Sequence of chain 3.A:
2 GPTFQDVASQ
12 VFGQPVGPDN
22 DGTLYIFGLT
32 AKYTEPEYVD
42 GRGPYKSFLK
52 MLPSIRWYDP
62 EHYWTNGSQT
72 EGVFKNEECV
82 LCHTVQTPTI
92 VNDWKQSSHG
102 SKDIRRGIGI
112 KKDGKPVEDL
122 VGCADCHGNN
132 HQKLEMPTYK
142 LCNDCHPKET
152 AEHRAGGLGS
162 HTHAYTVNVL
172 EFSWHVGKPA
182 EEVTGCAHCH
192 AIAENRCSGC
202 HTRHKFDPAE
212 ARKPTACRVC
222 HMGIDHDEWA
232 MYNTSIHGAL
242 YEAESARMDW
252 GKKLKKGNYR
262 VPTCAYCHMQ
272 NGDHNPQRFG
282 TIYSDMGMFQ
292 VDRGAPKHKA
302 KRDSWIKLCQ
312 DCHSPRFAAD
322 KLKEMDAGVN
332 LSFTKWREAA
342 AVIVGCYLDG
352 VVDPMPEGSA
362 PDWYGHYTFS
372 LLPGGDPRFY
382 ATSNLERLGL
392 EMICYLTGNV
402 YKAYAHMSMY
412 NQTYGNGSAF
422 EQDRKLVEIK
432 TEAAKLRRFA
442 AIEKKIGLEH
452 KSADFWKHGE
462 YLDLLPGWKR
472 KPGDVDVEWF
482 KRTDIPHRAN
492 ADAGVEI

Binding-site contacts:
Ligand atom CAN contacts residue PRO378 of chain 3.A at 4.5 Å (hydrophobic).
Ligand atom CAI contacts residue TRP337 of chain 3.A at 4.4 Å (hydrophobic).
Ligand atom CAN contacts residue LEU373 of chain 3.A at 4.2 Å (hydrophobic).
Ligand atom OAA contacts residue LEU373 of chain 3.A at 4.4 Å.
Ligand atom CAJ contacts residue LEU372 of chain 3.A at 4.3 Å (hydrophobic).
Ligand atom CAQ contacts residue SER371 of chain 3.A at 4.4 Å.
Ligand atom CAN contacts residue GLY375 of chain 3.A at 4.2 Å.
Ligand atom CAO contacts residue PRO378 of chain 3.A at 4.2 Å (hydrophobic).
Ligand atom CAL contacts residue PRO374 of chain 3.A at 4.2 Å (hydrophobic).
Ligand atom CAT contacts residue GLY376 of chain 3.A at 4.5 Å.
Ligand atom CAQ contacts residue PHE28 of chain 2.A at 4.0 Å (hydrophobic).
Ligand atom OAA contacts residue PRO374 of chain 3.A at 3.4 Å.
Ligand atom CAP contacts residue PRO374 of chain 3.A at 4.0 Å (hydrophobic).
Ligand atom CAQ contacts residue LEU373 of chain 3.A at 4.0 Å (hydrophobic).
Ligand atom CAL contacts residue LEU373 of chain 3.A at 4.0 Å (hydrophobic).
Ligand atom CAL contacts residue PHE13 of chain 2.A at 4.3 Å (hydrophobic).
Ligand atom CAI contacts residue LEU30 of chain 2.A at 4.4 Å (hydrophobic).
Ligand atom CAT contacts residue PRO374 of chain 3.A at 4.3 Å (hydrophobic).
Ligand atom CAP contacts residue PHE13 of chain 2.A at 3.8 Å (hydrophobic).
Ligand atom OAA contacts residue GLY375 of chain 3.A at 2.6 Å (h-bond).
Ligand atom CAK contacts residue LEU373 of chain 3.A at 4.4 Å (hydrophobic).
Ligand atom CAK contacts residue LEU30 of chain 2.A at 4.0 Å (hydrophobic).
Ligand atom CAU contacts residue PHE13 of chain 2.A at 4.2 Å (hydrophobic).
Ligand atom CAN contacts residue GLY376 of chain 3.A at 3.8 Å.
Ligand atom CAO contacts residue PHE28 of chain 2.A at 3.9 Å (hydrophobic).
Ligand atom CAJ contacts residue PHE28 of chain 2.A at 4.1 Å (hydrophobic).
Ligand atom CAO contacts residue LEU372 of chain 3.A at 4.0 Å (hydrophobic).
Ligand atom CAK contacts residue LEU372 of chain 3.A at 3.5 Å (hydrophobic).
Ligand atom CAU contacts residue PHE28 of chain 2.A at 3.8 Å (hydrophobic).
Ligand atom CAK contacts residue PHE13 of chain 2.A at 3.9 Å (hydrophobic).
Ligand atom CAQ contacts residue PRO378 of chain 3.A at 3.7 Å (hydrophobic).
Ligand atom CAP contacts residue LEU372 of chain 3.A at 3.6 Å (hydrophobic).
Ligand atom CAI contacts residue LEU372 of chain 3.A at 3.5 Å (hydrophobic).
Ligand atom CAL contacts residue PHE28 of chain 2.A at 4.2 Å (hydrophobic).
Ligand atom CAT contacts residue GLY375 of chain 3.A at 3.7 Å.
Ligand atom OAA contacts residue GLY376 of chain 3.A at 4.4 Å.
Ligand atom CAP contacts residue LEU373 of chain 3.A at 3.7 Å (hydrophobic).
Ligand atom NAZ contacts residue ALA490 of chain 3.A at 4.5 Å.
Ligand atom CAJ contacts residue TRP337 of chain 3.A at 3.8 Å (hydrophobic).

Sequence of chain 2.A:
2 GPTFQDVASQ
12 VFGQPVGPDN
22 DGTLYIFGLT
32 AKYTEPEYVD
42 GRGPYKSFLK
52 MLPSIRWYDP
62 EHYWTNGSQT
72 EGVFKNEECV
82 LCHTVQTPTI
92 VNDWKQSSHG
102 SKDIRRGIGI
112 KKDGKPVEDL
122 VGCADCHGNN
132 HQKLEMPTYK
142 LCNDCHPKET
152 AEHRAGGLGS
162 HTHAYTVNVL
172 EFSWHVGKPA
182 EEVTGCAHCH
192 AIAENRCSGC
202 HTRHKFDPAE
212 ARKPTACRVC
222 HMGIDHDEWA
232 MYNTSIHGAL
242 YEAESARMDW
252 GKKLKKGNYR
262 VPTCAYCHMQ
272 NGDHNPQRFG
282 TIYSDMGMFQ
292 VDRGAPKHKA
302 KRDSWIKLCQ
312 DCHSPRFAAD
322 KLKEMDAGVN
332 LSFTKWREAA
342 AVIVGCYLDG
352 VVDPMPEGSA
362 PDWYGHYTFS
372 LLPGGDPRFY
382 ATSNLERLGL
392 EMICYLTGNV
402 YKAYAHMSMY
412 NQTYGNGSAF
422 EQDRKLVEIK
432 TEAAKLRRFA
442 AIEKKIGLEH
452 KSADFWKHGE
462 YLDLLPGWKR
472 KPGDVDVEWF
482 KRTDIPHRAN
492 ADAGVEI

The protein below binds the small molecule below.
Small molecule (SMILES): O=C(CCCC1CCCCC1)N(CCO)C[C@H](O)[C@@H](O)[C@H](O)[C@H](O)CO